Sequence of chain 1.C:
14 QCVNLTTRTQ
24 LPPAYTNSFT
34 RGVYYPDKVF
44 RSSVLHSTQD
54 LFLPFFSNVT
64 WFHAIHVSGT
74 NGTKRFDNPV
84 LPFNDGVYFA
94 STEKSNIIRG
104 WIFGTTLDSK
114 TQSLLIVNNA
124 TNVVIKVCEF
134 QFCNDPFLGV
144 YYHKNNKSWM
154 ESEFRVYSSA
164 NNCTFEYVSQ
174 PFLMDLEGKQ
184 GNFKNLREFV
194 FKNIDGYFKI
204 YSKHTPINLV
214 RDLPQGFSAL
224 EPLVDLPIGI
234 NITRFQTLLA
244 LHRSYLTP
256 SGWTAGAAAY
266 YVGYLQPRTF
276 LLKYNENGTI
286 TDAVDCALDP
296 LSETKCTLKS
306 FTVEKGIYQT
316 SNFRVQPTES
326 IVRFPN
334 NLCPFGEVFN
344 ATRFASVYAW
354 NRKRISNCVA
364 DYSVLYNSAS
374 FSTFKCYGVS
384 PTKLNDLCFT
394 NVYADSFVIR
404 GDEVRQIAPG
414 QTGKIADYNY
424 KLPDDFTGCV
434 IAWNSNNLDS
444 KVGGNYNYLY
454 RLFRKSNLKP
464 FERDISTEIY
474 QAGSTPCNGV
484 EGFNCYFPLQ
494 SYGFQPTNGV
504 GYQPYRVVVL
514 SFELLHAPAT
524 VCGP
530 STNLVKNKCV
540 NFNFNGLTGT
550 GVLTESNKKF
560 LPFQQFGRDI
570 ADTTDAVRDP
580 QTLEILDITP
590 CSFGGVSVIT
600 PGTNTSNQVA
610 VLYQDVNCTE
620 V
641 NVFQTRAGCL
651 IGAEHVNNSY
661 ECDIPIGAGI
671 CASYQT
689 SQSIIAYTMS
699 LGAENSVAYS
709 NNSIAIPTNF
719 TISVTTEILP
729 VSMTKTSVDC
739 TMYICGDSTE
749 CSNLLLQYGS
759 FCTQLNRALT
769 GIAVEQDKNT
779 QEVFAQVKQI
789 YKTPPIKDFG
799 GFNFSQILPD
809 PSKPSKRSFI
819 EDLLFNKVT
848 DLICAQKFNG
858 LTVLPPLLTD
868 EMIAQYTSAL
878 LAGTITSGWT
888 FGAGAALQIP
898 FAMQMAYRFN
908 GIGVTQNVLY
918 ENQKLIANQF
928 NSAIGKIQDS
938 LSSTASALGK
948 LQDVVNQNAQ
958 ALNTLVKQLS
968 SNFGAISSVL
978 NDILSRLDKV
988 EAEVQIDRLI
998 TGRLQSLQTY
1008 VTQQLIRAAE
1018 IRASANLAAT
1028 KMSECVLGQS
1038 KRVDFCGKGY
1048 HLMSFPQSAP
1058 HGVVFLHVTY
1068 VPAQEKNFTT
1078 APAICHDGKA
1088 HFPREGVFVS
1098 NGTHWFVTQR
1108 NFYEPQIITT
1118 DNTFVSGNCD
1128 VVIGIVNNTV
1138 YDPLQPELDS

The small molecule below binds the protein below.
Small molecule (SMILES): CC(=O)N[C@@H]1[C@@H](O)[C@H](O)[C@@H](CO)O[C@H]1O

Binding-site contacts:
Ligand atom C7 contacts residue ASN801 of chain 1.C at 3.2 Å.
Ligand atom O7 contacts residue ASN801 of chain 1.C at 3.3 Å (h-bond).
Ligand atom C3 contacts residue ASN801 of chain 1.C at 3.8 Å.
Ligand atom C1 contacts residue ASN801 of chain 1.C at 1.4 Å.
Ligand atom C5 contacts residue ASN801 of chain 1.C at 3.7 Å.
Ligand atom N2 contacts residue ASN801 of chain 1.C at 2.9 Å (h-bond).
Ligand atom C4 contacts residue ASN801 of chain 1.C at 4.2 Å.
Ligand atom C2 contacts residue SER803 of chain 1.C at 4.3 Å.
Ligand atom C2 contacts residue ASN801 of chain 1.C at 2.5 Å.
Ligand atom O5 contacts residue ASN801 of chain 1.C at 2.4 Å (h-bond).
Ligand atom C1 contacts residue SER803 of chain 1.C at 3.4 Å.
Ligand atom C5 contacts residue SER803 of chain 1.C at 4.0 Å.
Ligand atom O6 contacts residue GLN804 of chain 1.C at 3.4 Å (h-bond).
Ligand atom O5 contacts residue SER803 of chain 1.C at 3.9 Å.
Ligand atom C8 contacts residue ASN801 of chain 1.C at 4.1 Å.
Ligand atom C3 contacts residue SER803 of chain 1.C at 4.4 Å.
Ligand atom N2 contacts residue SER803 of chain 1.C at 4.5 Å.